Sequence of chain 32.C:
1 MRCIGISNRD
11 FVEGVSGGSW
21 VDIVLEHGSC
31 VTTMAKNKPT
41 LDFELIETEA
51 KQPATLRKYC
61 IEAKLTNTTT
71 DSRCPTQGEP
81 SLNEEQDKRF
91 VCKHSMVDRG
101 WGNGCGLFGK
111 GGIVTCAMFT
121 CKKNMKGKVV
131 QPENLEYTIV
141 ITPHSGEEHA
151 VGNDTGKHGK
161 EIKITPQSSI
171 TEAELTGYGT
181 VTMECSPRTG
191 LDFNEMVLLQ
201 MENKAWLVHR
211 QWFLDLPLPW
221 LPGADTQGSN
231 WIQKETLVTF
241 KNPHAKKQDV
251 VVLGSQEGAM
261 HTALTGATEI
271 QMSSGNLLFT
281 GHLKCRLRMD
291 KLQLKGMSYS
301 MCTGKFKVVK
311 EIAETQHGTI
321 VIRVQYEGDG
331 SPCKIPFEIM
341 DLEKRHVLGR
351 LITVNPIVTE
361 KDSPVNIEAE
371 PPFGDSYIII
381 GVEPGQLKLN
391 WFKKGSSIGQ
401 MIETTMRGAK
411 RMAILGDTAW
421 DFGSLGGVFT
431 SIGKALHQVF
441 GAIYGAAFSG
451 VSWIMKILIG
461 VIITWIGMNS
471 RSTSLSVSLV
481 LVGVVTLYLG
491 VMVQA

Sequence of chain 32.I:
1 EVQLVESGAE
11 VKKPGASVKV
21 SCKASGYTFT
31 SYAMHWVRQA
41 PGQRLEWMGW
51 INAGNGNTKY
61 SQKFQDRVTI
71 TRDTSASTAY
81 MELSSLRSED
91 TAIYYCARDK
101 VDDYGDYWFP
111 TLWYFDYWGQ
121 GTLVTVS

Binding-site contacts:
Ligand atom C4 contacts residue ASP66 of chain 32.I at 4.0 Å.
Ligand atom O6 contacts residue ASN67 of chain 32.C at 4.0 Å.
Ligand atom C7 contacts residue ASN67 of chain 32.C at 3.7 Å.
Ligand atom O7 contacts residue ASN67 of chain 32.C at 4.1 Å.
Ligand atom C5 contacts residue GLN65 of chain 32.I at 3.7 Å.
Ligand atom O5 contacts residue GLN65 of chain 32.I at 3.7 Å.
Ligand atom C4 contacts residue GLN65 of chain 32.I at 3.3 Å.
Ligand atom O3 contacts residue GLN65 of chain 32.I at 3.6 Å.
Ligand atom C2 contacts residue GLN65 of chain 32.I at 4.4 Å.
Ligand atom O4 contacts residue GLN65 of chain 32.I at 3.6 Å.
Ligand atom O6 contacts residue TYR60 of chain 32.I at 4.2 Å.
Ligand atom C4 contacts residue ASN67 of chain 32.C at 4.3 Å.
Ligand atom C2 contacts residue ASN67 of chain 32.C at 2.4 Å.
Ligand atom N2 contacts residue ASN67 of chain 32.C at 2.9 Å (h-bond).
Ligand atom C7 contacts residue PHE90 of chain 32.C at 4.4 Å (hydrophobic).
Ligand atom O4 contacts residue ASP66 of chain 32.I at 2.7 Å (salt-bridge).
Ligand atom C3 contacts residue ASN67 of chain 32.C at 3.8 Å.
Ligand atom C5 contacts residue ASN67 of chain 32.C at 3.7 Å.
Ligand atom C8 contacts residue PHE90 of chain 32.C at 3.7 Å (hydrophobic).
Ligand atom C6 contacts residue GLN65 of chain 32.I at 3.5 Å.
Ligand atom C1 contacts residue ASN67 of chain 32.C at 1.4 Å.
Ligand atom C3 contacts residue GLN65 of chain 32.I at 4.0 Å.
Ligand atom O6 contacts residue GLN65 of chain 32.I at 2.5 Å (h-bond).
Ligand atom O5 contacts residue ASN67 of chain 32.C at 2.4 Å (h-bond).

The protein below binds the small molecule below.
Small molecule (SMILES): CC(=O)N[C@@H]1[C@@H](O)[C@H](O)[C@@H](CO)O[C@H]1O